Binding-site contacts:
Ligand atom O5 contacts residue ASN154 of chain 1.A at 3.8 Å.
Ligand atom C3 contacts residue PHE3 of chain 1.A at 4.2 Å (hydrophobic).
Ligand atom O7 contacts residue ASN5 of chain 1.A at 4.4 Å.
Ligand atom C2 contacts residue ASN5 of chain 1.A at 2.4 Å.
Ligand atom C3 contacts residue ASN5 of chain 1.A at 3.7 Å.
Ligand atom C3 contacts residue ASP2 of chain 1.A at 3.7 Å.
Ligand atom C7 contacts residue ASN5 of chain 1.A at 3.8 Å.
Ligand atom C2 contacts residue PHE3 of chain 1.A at 3.8 Å (hydrophobic).
Ligand atom O5 contacts residue ASN5 of chain 1.A at 2.3 Å (h-bond).
Ligand atom O6 contacts residue ASN154 of chain 1.A at 3.5 Å (h-bond).
Ligand atom C5 contacts residue ASN5 of chain 1.A at 3.7 Å.
Ligand atom C8 contacts residue PHE3 of chain 1.A at 3.1 Å (hydrophobic).
Ligand atom C8 contacts residue ASP2 of chain 1.A at 4.0 Å.
Ligand atom O4 contacts residue ASP2 of chain 1.A at 4.0 Å.
Ligand atom C6 contacts residue ASN154 of chain 1.A at 4.0 Å.
Ligand atom C8 contacts residue ASN4 of chain 1.A at 4.3 Å.
Ligand atom C1 contacts residue ASN154 of chain 1.A at 4.0 Å.
Ligand atom N2 contacts residue ASN5 of chain 1.A at 2.7 Å (h-bond).
Ligand atom C5 contacts residue ASN154 of chain 1.A at 3.5 Å.
Ligand atom C1 contacts residue PHE3 of chain 1.A at 3.8 Å (hydrophobic).
Ligand atom O3 contacts residue ASP2 of chain 1.A at 3.2 Å.
Ligand atom N2 contacts residue PHE3 of chain 1.A at 2.8 Å (h-bond).
Ligand atom C1 contacts residue ASN5 of chain 1.A at 1.4 Å.
Ligand atom C7 contacts residue PHE3 of chain 1.A at 3.4 Å (hydrophobic).
Ligand atom C4 contacts residue ASN5 of chain 1.A at 4.2 Å.

Sequence of chain 1.A:
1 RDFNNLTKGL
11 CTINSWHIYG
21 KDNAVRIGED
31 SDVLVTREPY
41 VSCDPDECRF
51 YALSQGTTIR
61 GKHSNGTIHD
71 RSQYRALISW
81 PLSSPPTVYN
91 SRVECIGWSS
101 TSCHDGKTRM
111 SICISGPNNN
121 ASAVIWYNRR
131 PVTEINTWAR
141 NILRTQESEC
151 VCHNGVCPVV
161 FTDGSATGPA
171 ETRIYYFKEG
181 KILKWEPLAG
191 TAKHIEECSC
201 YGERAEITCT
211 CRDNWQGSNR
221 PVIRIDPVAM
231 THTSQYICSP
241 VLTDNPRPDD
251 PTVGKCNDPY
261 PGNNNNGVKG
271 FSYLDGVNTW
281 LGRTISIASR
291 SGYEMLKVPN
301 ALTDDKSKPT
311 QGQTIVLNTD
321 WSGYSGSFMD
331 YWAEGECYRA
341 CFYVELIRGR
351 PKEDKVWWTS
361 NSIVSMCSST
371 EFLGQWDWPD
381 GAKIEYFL

A protein and the small-molecule ligand that binds it are described below.
Small molecule (SMILES): CC(=O)N[C@@H]1[C@@H](O)[C@H](O)[C@@H](CO)O[C@H]1O